Sequence of chain 1.A:
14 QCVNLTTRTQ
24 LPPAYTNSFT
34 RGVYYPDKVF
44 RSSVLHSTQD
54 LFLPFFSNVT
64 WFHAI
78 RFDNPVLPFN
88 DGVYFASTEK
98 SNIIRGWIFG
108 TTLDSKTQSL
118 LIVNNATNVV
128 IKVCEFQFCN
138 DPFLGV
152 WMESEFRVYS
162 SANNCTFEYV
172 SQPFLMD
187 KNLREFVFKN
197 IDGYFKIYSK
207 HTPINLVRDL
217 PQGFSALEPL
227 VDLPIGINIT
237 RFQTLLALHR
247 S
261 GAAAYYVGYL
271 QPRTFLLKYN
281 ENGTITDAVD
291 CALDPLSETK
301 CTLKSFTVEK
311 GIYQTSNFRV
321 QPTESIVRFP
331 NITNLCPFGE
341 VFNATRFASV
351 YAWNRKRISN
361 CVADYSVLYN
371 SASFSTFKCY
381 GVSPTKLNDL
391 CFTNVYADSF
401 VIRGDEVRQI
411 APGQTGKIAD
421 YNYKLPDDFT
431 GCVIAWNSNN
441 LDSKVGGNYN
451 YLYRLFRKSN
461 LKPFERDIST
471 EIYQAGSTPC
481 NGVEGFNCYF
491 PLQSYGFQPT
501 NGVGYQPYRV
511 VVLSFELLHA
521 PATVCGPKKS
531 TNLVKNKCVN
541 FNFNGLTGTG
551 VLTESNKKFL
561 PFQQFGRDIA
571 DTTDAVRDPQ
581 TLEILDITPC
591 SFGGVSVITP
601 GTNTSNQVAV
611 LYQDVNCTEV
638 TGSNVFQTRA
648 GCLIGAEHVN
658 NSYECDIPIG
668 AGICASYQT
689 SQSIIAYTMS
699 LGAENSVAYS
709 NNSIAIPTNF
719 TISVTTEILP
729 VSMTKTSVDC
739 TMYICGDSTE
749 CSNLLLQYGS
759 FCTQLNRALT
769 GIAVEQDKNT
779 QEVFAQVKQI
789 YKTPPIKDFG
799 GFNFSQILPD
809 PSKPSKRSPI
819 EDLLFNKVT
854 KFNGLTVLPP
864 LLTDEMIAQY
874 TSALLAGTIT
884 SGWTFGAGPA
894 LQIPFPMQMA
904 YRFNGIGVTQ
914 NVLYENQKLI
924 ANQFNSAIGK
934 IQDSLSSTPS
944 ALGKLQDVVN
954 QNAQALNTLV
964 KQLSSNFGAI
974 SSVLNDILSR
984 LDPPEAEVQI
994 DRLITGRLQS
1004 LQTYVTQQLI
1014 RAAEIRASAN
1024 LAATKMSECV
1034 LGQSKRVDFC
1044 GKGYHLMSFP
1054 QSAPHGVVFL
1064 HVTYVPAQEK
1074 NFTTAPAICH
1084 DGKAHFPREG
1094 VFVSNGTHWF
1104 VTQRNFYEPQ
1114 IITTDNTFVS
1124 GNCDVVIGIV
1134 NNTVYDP

Binding-site contacts:
Ligand atom N2 contacts residue TYR28 of chain 1.A at 4.2 Å.
Ligand atom C1 contacts residue ASN61 of chain 1.A at 1.4 Å.
Ligand atom O7 contacts residue ASN61 of chain 1.A at 4.5 Å.
Ligand atom C5 contacts residue ASN61 of chain 1.A at 3.6 Å.
Ligand atom N2 contacts residue ASN61 of chain 1.A at 2.8 Å (h-bond).
Ligand atom C2 contacts residue ASN61 of chain 1.A at 2.5 Å.
Ligand atom C4 contacts residue ASN61 of chain 1.A at 4.2 Å.
Ligand atom C3 contacts residue ASN61 of chain 1.A at 3.8 Å.
Ligand atom O7 contacts residue TYR28 of chain 1.A at 3.5 Å.
Ligand atom O5 contacts residue ASN61 of chain 1.A at 2.4 Å (h-bond).
Ligand atom C1 contacts residue TYR28 of chain 1.A at 4.4 Å (hydrophobic).
Ligand atom C2 contacts residue TYR28 of chain 1.A at 4.0 Å (hydrophobic).
Ligand atom C7 contacts residue TYR28 of chain 1.A at 4.0 Å (hydrophobic).
Ligand atom C8 contacts residue TYR28 of chain 1.A at 4.3 Å (hydrophobic).
Ligand atom C7 contacts residue ASN61 of chain 1.A at 3.9 Å.

The protein below binds the small molecule below.
Small molecule (SMILES): CC(=O)N[C@@H]1[C@@H](O)[C@H](O)[C@@H](CO)O[C@H]1O